Sequence of chain 1.B:
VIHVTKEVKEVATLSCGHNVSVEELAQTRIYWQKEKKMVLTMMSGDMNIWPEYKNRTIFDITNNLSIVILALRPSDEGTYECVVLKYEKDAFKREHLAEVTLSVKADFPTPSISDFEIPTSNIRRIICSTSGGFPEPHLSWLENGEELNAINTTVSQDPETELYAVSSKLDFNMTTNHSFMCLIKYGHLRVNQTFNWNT

A small-molecule ligand and the protein it binds are described below.
Small molecule (SMILES): CC(=O)N[C@@H]1[C@@H](O)[C@H](O)[C@@H](CO)O[C@H]1O

Binding-site contacts:
Ligand atom O5 contacts residue ASN55 of chain 1.B at 3.1 Å (h-bond).
Ligand atom O7 contacts residue ASN55 of chain 1.B at 3.5 Å (h-bond).
Ligand atom C1 contacts residue ASN55 of chain 1.B at 2.6 Å.
Ligand atom C8 contacts residue LYS54 of chain 1.B at 4.2 Å.
Ligand atom C7 contacts residue ASN55 of chain 1.B at 3.8 Å.
Ligand atom C2 contacts residue ASN55 of chain 1.B at 3.5 Å.
Ligand atom N2 contacts residue ASN55 of chain 1.B at 3.8 Å.